Sequence of chain 1.B:
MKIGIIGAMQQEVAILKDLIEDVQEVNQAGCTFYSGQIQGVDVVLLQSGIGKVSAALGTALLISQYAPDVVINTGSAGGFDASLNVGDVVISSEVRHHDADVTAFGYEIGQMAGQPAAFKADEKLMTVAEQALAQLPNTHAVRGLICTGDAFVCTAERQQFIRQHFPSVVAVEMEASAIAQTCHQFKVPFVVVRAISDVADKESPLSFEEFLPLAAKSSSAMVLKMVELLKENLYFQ

Sequence of chain 1.A:
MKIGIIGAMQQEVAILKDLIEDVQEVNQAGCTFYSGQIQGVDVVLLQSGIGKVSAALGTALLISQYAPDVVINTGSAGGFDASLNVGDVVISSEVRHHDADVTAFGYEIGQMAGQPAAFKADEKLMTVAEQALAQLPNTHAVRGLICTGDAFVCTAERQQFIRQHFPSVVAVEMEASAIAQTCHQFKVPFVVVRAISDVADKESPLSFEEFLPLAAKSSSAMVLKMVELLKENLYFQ

This protein binds this small molecule.
Small molecule (SMILES): CSC[C@H]1CN(Cc2c[nH]c3c(N)ncnc23)C[C@@H]1O

Binding-site contacts:
Ligand atom N7 contacts residue PHE152 of chain 1.A at 3.5 Å.
Ligand atom CS5 contacts residue PHE105 of chain 1.B at 3.8 Å (hydrophobic).
Ligand atom C3' contacts residue ILE50 of chain 1.A at 3.7 Å (hydrophobic).
Ligand atom N3 contacts residue MET174 of chain 1.A at 3.6 Å.
Ligand atom C8 contacts residue ASP198 of chain 1.A at 3.6 Å.
Ligand atom N7 contacts residue GLY78 of chain 1.A at 3.3 Å (h-bond).
Ligand atom C8 contacts residue SER197 of chain 1.A at 3.4 Å.
Ligand atom C3' contacts residue MET174 of chain 1.A at 3.7 Å (hydrophobic).
Ligand atom C2 contacts residue VAL153 of chain 1.A at 3.7 Å (hydrophobic).
Ligand atom N7 contacts residue ASP198 of chain 1.A at 2.8 Å (salt-bridge).
Ligand atom N6 contacts residue ASP198 of chain 1.A at 2.9 Å (salt-bridge).
Ligand atom N6 contacts residue PHE152 of chain 1.A at 3.6 Å.
Ligand atom C10 contacts residue SER76 of chain 1.A at 3.3 Å.
Ligand atom C2 contacts residue MET174 of chain 1.A at 3.8 Å (hydrophobic).
Ligand atom C10 contacts residue GLU173 of chain 1.A at 3.8 Å.
Ligand atom C8 contacts residue ALA77 of chain 1.A at 3.5 Å (hydrophobic).
Ligand atom C2' contacts residue MET174 of chain 1.A at 3.6 Å (hydrophobic).
Ligand atom C1' contacts residue SER76 of chain 1.A at 3.5 Å.
Ligand atom C8 contacts residue GLY78 of chain 1.A at 3.6 Å.
Ligand atom N3 contacts residue GLU173 of chain 1.A at 3.3 Å.
Ligand atom C2 contacts residue ALA151 of chain 1.A at 3.4 Å (hydrophobic).
Ligand atom N7 contacts residue ALA77 of chain 1.A at 3.6 Å.
Ligand atom C5 contacts residue PHE152 of chain 1.A at 3.3 Å (hydrophobic).
Ligand atom N7 contacts residue SER197 of chain 1.A at 3.6 Å.
Ligand atom C2 contacts residue PHE152 of chain 1.A at 3.7 Å (hydrophobic).
Ligand atom O3' contacts residue ALA8 of chain 1.A at 3.8 Å.
Ligand atom C5' contacts residue PHE152 of chain 1.A at 3.7 Å (hydrophobic).
Ligand atom N1 contacts residue VAL153 of chain 1.A at 3.0 Å (h-bond).
Ligand atom O3' contacts residue ILE50 of chain 1.A at 3.6 Å.
Ligand atom C8 contacts residue SER76 of chain 1.A at 3.8 Å.
Ligand atom C5 contacts residue GLY78 of chain 1.A at 3.6 Å.
Ligand atom N6 contacts residue VAL153 of chain 1.A at 2.9 Å (h-bond).
Ligand atom O3' contacts residue GLU175 of chain 1.A at 2.7 Å (salt-bridge).
Ligand atom C6 contacts residue VAL153 of chain 1.A at 3.8 Å (hydrophobic).
Ligand atom N1 contacts residue PHE152 of chain 1.A at 3.6 Å.
Ligand atom C3' contacts residue GLU175 of chain 1.A at 3.5 Å.
Ligand atom C1' contacts residue PHE208 of chain 1.A at 3.5 Å (hydrophobic).
Ligand atom C6 contacts residue PHE152 of chain 1.A at 3.5 Å (hydrophobic).
Ligand atom C5 contacts residue ASP198 of chain 1.A at 3.8 Å.
Ligand atom N1' contacts residue SER76 of chain 1.A at 3.6 Å.